Sequence of chain 1.G:
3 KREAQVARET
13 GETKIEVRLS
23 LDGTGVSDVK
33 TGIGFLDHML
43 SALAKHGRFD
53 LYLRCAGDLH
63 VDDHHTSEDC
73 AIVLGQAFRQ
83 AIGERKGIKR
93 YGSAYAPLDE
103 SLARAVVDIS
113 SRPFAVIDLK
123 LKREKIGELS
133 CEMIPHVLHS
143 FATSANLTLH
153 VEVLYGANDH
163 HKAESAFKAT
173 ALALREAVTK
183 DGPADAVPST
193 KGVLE

Binding-site contacts:
Ligand atom O12 contacts residue ARG114 of chain 1.L at 2.7 Å (salt-bridge).
Ligand atom P9 contacts residue ARG114 of chain 1.L at 3.8 Å.
Ligand atom C5 contacts residue MN1 of chain 1.FA at 3.2 Å.
Ligand atom N4 contacts residue HIS163 of chain 1.G at 3.4 Å (h-bond).
Ligand atom C6 contacts residue GLU14 of chain 1.B at 3.5 Å.
Ligand atom O13 contacts residue GLU14 of chain 1.B at 2.8 Å (salt-bridge).
Ligand atom P9 contacts residue ARG92 of chain 1.L at 3.7 Å.
Ligand atom O10 contacts residue ARG92 of chain 1.L at 3.0 Å (salt-bridge).
Ligand atom O12 contacts residue LYS193 of chain 1.L at 2.8 Å (salt-bridge).
Ligand atom N4 contacts residue MN1 of chain 1.Q at 2.3 Å.
Ligand atom C5 contacts residue HIS163 of chain 1.G at 3.8 Å.
Ligand atom N1 contacts residue HIS162 of chain 1.G at 3.3 Å (h-bond).
Ligand atom C7 contacts residue MN1 of chain 1.FA at 3.3 Å.
Ligand atom N4 contacts residue GLU70 of chain 1.B at 3.0 Å (salt-bridge).
Ligand atom C5 contacts residue HIS162 of chain 1.G at 3.4 Å.
Ligand atom C3 contacts residue MN1 of chain 1.Q at 3.2 Å.
Ligand atom N2 contacts residue MN1 of chain 1.FA at 3.4 Å.
Ligand atom O10 contacts residue ARG114 of chain 1.L at 3.1 Å (salt-bridge).
Ligand atom C5 contacts residue HIS66 of chain 1.B at 3.2 Å.
Ligand atom N1 contacts residue MN1 of chain 1.FA at 2.3 Å.
Ligand atom N1 contacts residue GLU166 of chain 1.G at 3.1 Å (salt-bridge).
Ligand atom O11 contacts residue ARG92 of chain 1.L at 2.9 Å (salt-bridge).
Ligand atom C8 contacts residue GLU14 of chain 1.B at 3.6 Å.
Ligand atom N4 contacts residue HIS66 of chain 1.B at 3.0 Å (h-bond).
Ligand atom O13 contacts residue MN1 of chain 1.FA at 2.2 Å.
Ligand atom C5 contacts residue GLU166 of chain 1.G at 3.7 Å.
Ligand atom O11 contacts residue SER191 of chain 1.L at 2.6 Å (h-bond).
Ligand atom N2 contacts residue HIS67 of chain 1.B at 3.8 Å.
Ligand atom O13 contacts residue HIS67 of chain 1.B at 3.2 Å (h-bond).
Ligand atom C6 contacts residue MN1 of chain 1.FA at 3.7 Å.
Ligand atom C8 contacts residue GLU166 of chain 1.G at 3.7 Å.
Ligand atom P9 contacts residue SER191 of chain 1.L at 3.6 Å.
Ligand atom O13 contacts residue GLU166 of chain 1.G at 3.0 Å (salt-bridge).
Ligand atom C3 contacts residue GLU70 of chain 1.B at 3.2 Å.
Ligand atom O13 contacts residue HIS40 of chain 1.G at 3.1 Å (h-bond).
Ligand atom C7 contacts residue GLU166 of chain 1.G at 3.1 Å.
Ligand atom N1 contacts residue HIS67 of chain 1.B at 3.1 Å (h-bond).
Ligand atom C7 contacts residue GLU14 of chain 1.B at 3.5 Å.
Ligand atom O10 contacts residue LYS170 of chain 1.G at 2.7 Å (salt-bridge).
Ligand atom C5 contacts residue MN1 of chain 1.Q at 3.3 Å.

Sequence of chain 1.L:
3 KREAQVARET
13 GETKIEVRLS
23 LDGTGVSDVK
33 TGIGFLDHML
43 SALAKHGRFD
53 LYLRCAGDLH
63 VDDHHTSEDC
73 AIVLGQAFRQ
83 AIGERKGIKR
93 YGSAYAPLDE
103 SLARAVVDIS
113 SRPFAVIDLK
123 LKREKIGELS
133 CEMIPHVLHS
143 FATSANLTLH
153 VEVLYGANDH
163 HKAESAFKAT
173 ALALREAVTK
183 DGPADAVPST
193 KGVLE

The protein below binds the small molecule below.
Small molecule (SMILES): O=P(O)(O)C[C@H](O)Cn1cncn1

Sequence of chain 1.B:
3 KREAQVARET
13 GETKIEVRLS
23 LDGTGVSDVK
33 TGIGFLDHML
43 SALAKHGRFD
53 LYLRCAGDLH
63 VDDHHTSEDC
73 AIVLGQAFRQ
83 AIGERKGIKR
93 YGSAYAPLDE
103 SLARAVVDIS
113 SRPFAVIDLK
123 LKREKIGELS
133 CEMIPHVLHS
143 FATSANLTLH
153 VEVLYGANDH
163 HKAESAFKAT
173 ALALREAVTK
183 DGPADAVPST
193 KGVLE